Sequence of chain 1.E:
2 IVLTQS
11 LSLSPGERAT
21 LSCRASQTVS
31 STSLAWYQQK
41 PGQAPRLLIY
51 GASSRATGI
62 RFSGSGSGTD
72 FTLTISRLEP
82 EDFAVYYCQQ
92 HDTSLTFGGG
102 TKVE

Binding-site contacts:
Ligand atom C8 contacts residue VAL386 of chain 1.C at 4.3 Å (hydrophobic).
Ligand atom C8 contacts residue TYR50 of chain 1.E at 3.4 Å (hydrophobic).
Ligand atom C5 contacts residue ASN362 of chain 1.C at 3.7 Å.
Ligand atom C2 contacts residue ASN362 of chain 1.C at 2.5 Å.
Ligand atom C3 contacts residue ASN362 of chain 1.C at 3.8 Å.
Ligand atom C8 contacts residue PHE361 of chain 1.C at 3.6 Å (hydrophobic).
Ligand atom C7 contacts residue TYR50 of chain 1.E at 4.2 Å (hydrophobic).
Ligand atom O4 contacts residue LEU47 of chain 1.E at 4.3 Å.
Ligand atom O3 contacts residue ASP115 of chain 1.D at 3.1 Å (salt-bridge).
Ligand atom C6 contacts residue GLY112 of chain 1.D at 3.7 Å.
Ligand atom C7 contacts residue ASN362 of chain 1.C at 3.6 Å.
Ligand atom C3 contacts residue ASP115 of chain 1.D at 3.9 Å.
Ligand atom C8 contacts residue ARG55 of chain 1.E at 3.3 Å.
Ligand atom C6 contacts residue TYR50 of chain 1.E at 3.7 Å (hydrophobic).
Ligand atom O7 contacts residue VAL386 of chain 1.C at 4.0 Å.
Ligand atom O6 contacts residue VAL386 of chain 1.C at 3.6 Å.
Ligand atom O3 contacts residue VAL386 of chain 1.C at 3.5 Å.
Ligand atom C8 contacts residue LEU387 of chain 1.C at 3.4 Å (hydrophobic).
Ligand atom C6 contacts residue TYR50 of chain 1.E at 3.4 Å (hydrophobic).
Ligand atom C6 contacts residue LEU47 of chain 1.E at 3.7 Å (hydrophobic).
Ligand atom C7 contacts residue VAL386 of chain 1.C at 4.1 Å (hydrophobic).
Ligand atom O5 contacts residue TYR50 of chain 1.E at 4.0 Å.
Ligand atom O7 contacts residue GLY358 of chain 1.C at 3.8 Å.
Ligand atom C7 contacts residue GLY358 of chain 1.C at 4.2 Å.
Ligand atom O3 contacts residue TYR32 of chain 1.D at 3.6 Å.
Ligand atom C4 contacts residue TYR100 of chain 1.D at 4.2 Å (hydrophobic).
Ligand atom O3 contacts residue ARG98 of chain 1.D at 3.6 Å.
Ligand atom O6 contacts residue GLY58 of chain 1.E at 3.1 Å (h-bond).
Ligand atom C4 contacts residue ASP115 of chain 1.D at 3.7 Å.
Ligand atom C6 contacts residue GLY58 of chain 1.E at 4.1 Å.
Ligand atom C1 contacts residue ASN362 of chain 1.C at 1.5 Å.
Ligand atom C5 contacts residue TYR100 of chain 1.D at 4.3 Å (hydrophobic).
Ligand atom O4 contacts residue ASP115 of chain 1.D at 2.8 Å (salt-bridge).
Ligand atom O5 contacts residue ASN362 of chain 1.C at 2.4 Å (h-bond).
Ligand atom O6 contacts residue THR57 of chain 1.E at 3.5 Å.
Ligand atom C6 contacts residue GLY113 of chain 1.D at 4.0 Å.
Ligand atom C5 contacts residue TYR50 of chain 1.E at 4.2 Å (hydrophobic).
Ligand atom N2 contacts residue ASN362 of chain 1.C at 2.9 Å (h-bond).
Ligand atom O7 contacts residue ASN362 of chain 1.C at 3.9 Å.
Ligand atom C4 contacts residue ASN362 of chain 1.C at 4.3 Å.

Sequence of chain 1.D:
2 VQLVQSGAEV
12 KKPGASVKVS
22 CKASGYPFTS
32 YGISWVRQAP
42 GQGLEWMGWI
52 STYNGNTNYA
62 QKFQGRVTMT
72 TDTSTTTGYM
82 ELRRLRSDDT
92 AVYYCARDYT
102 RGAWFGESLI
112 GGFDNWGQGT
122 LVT

This small molecule binds to this protein.
Small molecule (SMILES): CC(=O)N[C@H]1[C@H](O[C@H]2[C@H](O)[C@@H](NC(C)=O)CO[C@@H]2CO[C@@H]2O[C@@H](C)[C@@H](O)[C@@H](O)[C@@H]2O)O[C@H](CO)[C@@H](O[C@@H]2O[C@H](CO[C@H]3O[C@H](CO)[C@@H](O)[C@H](O)[C@@H]3O)[C@@H](O)[C@H](O[C@H]3O[C@H](CO)[C@@H](O)[C@H](O)[C@@H]3O)[C@@H]2O)[C@@H]1O

Sequence of chain 1.C:
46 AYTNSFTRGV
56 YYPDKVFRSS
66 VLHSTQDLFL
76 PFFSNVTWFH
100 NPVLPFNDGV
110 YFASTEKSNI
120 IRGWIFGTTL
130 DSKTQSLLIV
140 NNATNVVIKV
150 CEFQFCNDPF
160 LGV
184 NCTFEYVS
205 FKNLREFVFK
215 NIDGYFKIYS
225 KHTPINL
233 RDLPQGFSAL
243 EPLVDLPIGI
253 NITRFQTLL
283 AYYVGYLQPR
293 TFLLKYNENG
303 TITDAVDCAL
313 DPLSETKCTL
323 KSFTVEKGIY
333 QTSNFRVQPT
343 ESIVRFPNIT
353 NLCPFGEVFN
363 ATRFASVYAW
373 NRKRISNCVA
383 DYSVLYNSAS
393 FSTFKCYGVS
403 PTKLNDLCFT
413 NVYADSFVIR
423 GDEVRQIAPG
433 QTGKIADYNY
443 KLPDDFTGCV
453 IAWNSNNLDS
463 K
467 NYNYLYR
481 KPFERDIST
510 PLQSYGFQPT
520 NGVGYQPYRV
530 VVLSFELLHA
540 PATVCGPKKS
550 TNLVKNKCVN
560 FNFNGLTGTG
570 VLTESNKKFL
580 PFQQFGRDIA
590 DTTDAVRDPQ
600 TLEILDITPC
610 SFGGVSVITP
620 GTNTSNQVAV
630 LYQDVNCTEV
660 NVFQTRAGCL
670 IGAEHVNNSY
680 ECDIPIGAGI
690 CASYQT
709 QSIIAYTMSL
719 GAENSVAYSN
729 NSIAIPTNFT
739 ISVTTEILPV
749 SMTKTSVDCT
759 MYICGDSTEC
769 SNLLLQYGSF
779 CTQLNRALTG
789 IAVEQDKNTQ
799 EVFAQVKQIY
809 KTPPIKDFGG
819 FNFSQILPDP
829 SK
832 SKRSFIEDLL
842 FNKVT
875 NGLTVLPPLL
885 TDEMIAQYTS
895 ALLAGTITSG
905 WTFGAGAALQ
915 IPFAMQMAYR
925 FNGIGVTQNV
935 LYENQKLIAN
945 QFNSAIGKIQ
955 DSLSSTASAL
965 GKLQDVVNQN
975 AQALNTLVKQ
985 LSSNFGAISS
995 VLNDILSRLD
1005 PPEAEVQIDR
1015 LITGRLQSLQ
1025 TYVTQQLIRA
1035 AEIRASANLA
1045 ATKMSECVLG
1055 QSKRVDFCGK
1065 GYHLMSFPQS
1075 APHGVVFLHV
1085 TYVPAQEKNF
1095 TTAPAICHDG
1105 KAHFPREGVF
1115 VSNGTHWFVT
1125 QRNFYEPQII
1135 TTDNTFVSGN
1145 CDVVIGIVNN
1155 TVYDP